Binding-site contacts:
Ligand atom CAA contacts residue ALA5 of chain 1.B at 4.3 Å (hydrophobic).
Ligand atom NAR contacts residue PRO8 of chain 1.B at 3.8 Å.
Ligand atom CAA contacts residue PRO4 of chain 1.B at 3.4 Å (hydrophobic).
Ligand atom CAZ contacts residue PHE6 of chain 1.B at 4.2 Å (hydrophobic).
Ligand atom O contacts residue PHE6 of chain 1.B at 3.5 Å.
Ligand atom OXT contacts residue THR30 of chain 1.B at 4.0 Å.
Ligand atom O contacts residue LEU27 of chain 1.B at 3.7 Å.
Ligand atom CAM contacts residue PHE6 of chain 1.B at 4.2 Å (hydrophobic).
Ligand atom CAZ contacts residue LEU27 of chain 1.B at 4.3 Å (hydrophobic).
Ligand atom OAC contacts residue PRO8 of chain 1.B at 4.2 Å.
Ligand atom OAE contacts residue PRO8 of chain 1.B at 4.1 Å.
Ligand atom CAL contacts residue ALA26 of chain 1.B at 3.8 Å (hydrophobic).
Ligand atom CAY contacts residue PRO8 of chain 1.B at 4.4 Å (hydrophobic).
Ligand atom CAO contacts residue PRO8 of chain 1.B at 3.7 Å (hydrophobic).
Ligand atom N contacts residue PRO8 of chain 1.B at 4.4 Å.
Ligand atom CAA contacts residue PHE6 of chain 1.B at 3.6 Å (hydrophobic).
Ligand atom CAW contacts residue PHE6 of chain 1.B at 4.0 Å (hydrophobic).
Ligand atom CAY contacts residue PHE6 of chain 1.B at 4.1 Å (hydrophobic).
Ligand atom CAM contacts residue THR30 of chain 1.B at 4.3 Å.
Ligand atom CAL contacts residue LEU27 of chain 1.B at 4.1 Å (hydrophobic).
Ligand atom CAX contacts residue PRO8 of chain 1.B at 3.7 Å (hydrophobic).
Ligand atom CAN contacts residue PHE6 of chain 1.B at 3.9 Å (hydrophobic).
Ligand atom O contacts residue ARG32 of chain 1.B at 3.1 Å (salt-bridge).
Ligand atom C contacts residue LEU27 of chain 1.B at 3.8 Å (hydrophobic).
Ligand atom OAS contacts residue PHE6 of chain 1.B at 3.8 Å.
Ligand atom CA contacts residue THR30 of chain 1.B at 3.4 Å.
Ligand atom CAA contacts residue ILE3 of chain 1.B at 3.8 Å (hydrophobic).
Ligand atom OAS contacts residue ALA26 of chain 1.B at 4.3 Å.
Ligand atom CAU contacts residue PRO8 of chain 1.B at 3.7 Å (hydrophobic).
Ligand atom OXT contacts residue ARG32 of chain 1.B at 2.7 Å.
Ligand atom C contacts residue THR30 of chain 1.B at 4.1 Å.
Ligand atom CAM contacts residue LEU27 of chain 1.B at 3.6 Å (hydrophobic).
Ligand atom OAS contacts residue ILE3 of chain 1.B at 3.5 Å.
Ligand atom C contacts residue ARG32 of chain 1.B at 3.6 Å.
Ligand atom OXT contacts residue LEU27 of chain 1.B at 4.1 Å.
Ligand atom CAL contacts residue PHE6 of chain 1.B at 4.2 Å (hydrophobic).
Ligand atom CA contacts residue LEU27 of chain 1.B at 4.2 Å (hydrophobic).
Ligand atom OAS contacts residue PRO4 of chain 1.B at 4.1 Å.
Ligand atom O contacts residue PRO8 of chain 1.B at 3.5 Å.

Sequence of chain 1.B:
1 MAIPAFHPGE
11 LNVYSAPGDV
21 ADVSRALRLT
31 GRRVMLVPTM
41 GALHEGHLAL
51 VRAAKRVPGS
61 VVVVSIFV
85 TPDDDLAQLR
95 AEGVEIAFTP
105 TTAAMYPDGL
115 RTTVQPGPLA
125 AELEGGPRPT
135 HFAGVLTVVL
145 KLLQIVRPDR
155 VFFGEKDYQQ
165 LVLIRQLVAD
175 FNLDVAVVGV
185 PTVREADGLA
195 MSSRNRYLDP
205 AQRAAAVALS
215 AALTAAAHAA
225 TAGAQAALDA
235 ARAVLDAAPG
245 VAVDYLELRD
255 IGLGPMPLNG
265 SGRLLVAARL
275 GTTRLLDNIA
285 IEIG

A small-molecule ligand and the protein it binds are described below.
Small molecule (SMILES): COc1ccc2c(c1)cc(C(=O)NS(=O)(=O)Cc1ccccc1)n2CC(=O)O